Binding-site contacts:
Ligand atom C8 contacts residue ASN307 of chain 11.E at 4.5 Å.
Ligand atom C8 contacts residue PRO305 of chain 11.E at 2.9 Å (hydrophobic).
Ligand atom O5 contacts residue ASN307 of chain 11.E at 2.3 Å (h-bond).
Ligand atom C4 contacts residue ASN307 of chain 11.E at 4.2 Å.
Ligand atom C3 contacts residue ASN307 of chain 11.E at 3.8 Å.
Ligand atom N2 contacts residue ASN307 of chain 11.E at 3.0 Å (h-bond).
Ligand atom C1 contacts residue ASN307 of chain 11.E at 1.4 Å.
Ligand atom C7 contacts residue ASN307 of chain 11.E at 4.1 Å.
Ligand atom O6 contacts residue GLN328 of chain 11.E at 4.3 Å.
Ligand atom C8 contacts residue ILE306 of chain 11.E at 3.7 Å (hydrophobic).
Ligand atom C5 contacts residue ASN307 of chain 11.E at 3.6 Å.
Ligand atom C2 contacts residue ASN307 of chain 11.E at 2.5 Å.
Ligand atom C7 contacts residue PRO305 of chain 11.E at 4.3 Å (hydrophobic).

This small molecule binds to this protein.
Small molecule (SMILES): CC(=O)N[C@H]1[C@H](O[C@H]2[C@H](O)[C@@H](NC(C)=O)CO[C@@H]2CO[C@@H]2O[C@@H](C)[C@@H](O)[C@@H](O)[C@@H]2O)O[C@H](CO)[C@@H](O[C@@H]2O[C@H](CO)[C@@H](O)[C@H](O)[C@@H]2O)[C@@H]1O

Sequence of chain 11.E:
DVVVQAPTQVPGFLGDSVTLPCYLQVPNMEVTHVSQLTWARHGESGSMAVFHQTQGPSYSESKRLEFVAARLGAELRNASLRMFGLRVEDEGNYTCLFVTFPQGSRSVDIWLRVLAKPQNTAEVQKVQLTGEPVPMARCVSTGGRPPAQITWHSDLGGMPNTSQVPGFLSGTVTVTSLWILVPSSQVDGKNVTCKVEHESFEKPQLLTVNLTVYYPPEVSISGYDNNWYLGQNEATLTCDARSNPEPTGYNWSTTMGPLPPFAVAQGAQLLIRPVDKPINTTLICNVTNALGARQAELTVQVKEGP